Sequence of chain 1.A:
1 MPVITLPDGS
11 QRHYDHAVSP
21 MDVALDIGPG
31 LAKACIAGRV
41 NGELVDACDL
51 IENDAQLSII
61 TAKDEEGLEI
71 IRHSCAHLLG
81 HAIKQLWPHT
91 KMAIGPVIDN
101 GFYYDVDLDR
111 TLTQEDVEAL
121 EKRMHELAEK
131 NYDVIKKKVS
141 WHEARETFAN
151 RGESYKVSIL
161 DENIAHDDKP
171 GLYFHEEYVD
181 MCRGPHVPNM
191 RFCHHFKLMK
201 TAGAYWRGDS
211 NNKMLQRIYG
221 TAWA

This small molecule binds to this protein.
Small molecule (SMILES): N[C@@H](CO)C(=O)O

Binding-site contacts:
Ligand atom CA contacts residue LYS156 of chain 1.A at 4.1 Å.
Ligand atom OG contacts residue ALA76 of chain 1.A at 3.6 Å.
Ligand atom OXT contacts residue CYS182 of chain 1.A at 3.7 Å.
Ligand atom CB contacts residue HIS77 of chain 1.A at 3.5 Å.
Ligand atom N contacts residue HIS186 of chain 1.A at 4.4 Å.
Ligand atom CB contacts residue TYR104 of chain 1.A at 3.4 Å (hydrophobic).
Ligand atom OG contacts residue GLY95 of chain 1.A at 2.5 Å (h-bond).
Ligand atom CA contacts residue ASP180 of chain 1.A at 3.6 Å.
Ligand atom O contacts residue GLY95 of chain 1.A at 2.9 Å (h-bond).
Ligand atom OXT contacts residue HIS73 of chain 1.A at 2.8 Å (h-bond).
Ligand atom O contacts residue ILE94 of chain 1.A at 3.7 Å.
Ligand atom CB contacts residue HIS73 of chain 1.A at 4.5 Å.
Ligand atom CB contacts residue GLY95 of chain 1.A at 3.3 Å.
Ligand atom C contacts residue GLY95 of chain 1.A at 3.4 Å.
Ligand atom CA contacts residue GLY95 of chain 1.A at 4.0 Å.
Ligand atom CB contacts residue LYS156 of chain 1.A at 4.4 Å.
Ligand atom O contacts residue PRO96 of chain 1.A at 4.0 Å.
Ligand atom OG contacts residue HIS73 of chain 1.A at 3.4 Å.
Ligand atom CA contacts residue HIS77 of chain 1.A at 3.8 Å.
Ligand atom N contacts residue CYS182 of chain 1.A at 3.2 Å.
Ligand atom CB contacts residue ASP180 of chain 1.A at 3.6 Å.
Ligand atom OXT contacts residue GLY95 of chain 1.A at 3.5 Å (h-bond).
Ligand atom OG contacts residue TYR104 of chain 1.A at 4.1 Å.
Ligand atom C contacts residue PRO96 of chain 1.A at 4.5 Å (hydrophobic).
Ligand atom N contacts residue MET181 of chain 1.A at 2.9 Å (h-bond).
Ligand atom N contacts residue HIS77 of chain 1.A at 2.9 Å (h-bond).
Ligand atom CA contacts residue MET181 of chain 1.A at 3.6 Å (hydrophobic).
Ligand atom CA contacts residue TYR104 of chain 1.A at 4.1 Å (hydrophobic).
Ligand atom CA contacts residue HIS73 of chain 1.A at 4.2 Å.
Ligand atom N contacts residue ASP180 of chain 1.A at 3.7 Å.
Ligand atom C contacts residue HIS73 of chain 1.A at 3.7 Å.
Ligand atom OG contacts residue ASP180 of chain 1.A at 4.5 Å.
Ligand atom CA contacts residue CYS182 of chain 1.A at 4.5 Å (hydrophobic).
Ligand atom N contacts residue HIS73 of chain 1.A at 3.9 Å.
Ligand atom OG contacts residue HIS77 of chain 1.A at 3.2 Å.
Ligand atom C contacts residue MET181 of chain 1.A at 4.4 Å (hydrophobic).